A small-molecule ligand and the protein it binds are described below.
Small molecule (SMILES): CCOC(=O)/C=C/c1ccc(N)cc1

Sequence of chain 1.E:
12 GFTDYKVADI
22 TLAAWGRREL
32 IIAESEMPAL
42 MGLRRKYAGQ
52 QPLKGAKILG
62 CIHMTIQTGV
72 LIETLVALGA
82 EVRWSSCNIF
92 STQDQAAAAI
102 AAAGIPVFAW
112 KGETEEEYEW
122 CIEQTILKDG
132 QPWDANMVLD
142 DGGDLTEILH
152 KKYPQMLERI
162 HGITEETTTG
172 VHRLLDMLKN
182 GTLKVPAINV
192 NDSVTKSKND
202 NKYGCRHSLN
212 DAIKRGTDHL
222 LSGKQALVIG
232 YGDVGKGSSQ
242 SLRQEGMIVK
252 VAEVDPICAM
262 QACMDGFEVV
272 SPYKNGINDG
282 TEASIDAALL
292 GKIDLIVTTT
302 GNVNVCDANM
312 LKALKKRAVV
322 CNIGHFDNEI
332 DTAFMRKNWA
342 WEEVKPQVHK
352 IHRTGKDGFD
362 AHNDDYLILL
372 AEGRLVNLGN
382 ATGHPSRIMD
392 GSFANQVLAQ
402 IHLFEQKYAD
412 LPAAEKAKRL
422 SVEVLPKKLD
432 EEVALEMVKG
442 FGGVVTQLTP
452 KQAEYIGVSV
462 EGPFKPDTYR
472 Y

Binding-site contacts:
Ligand atom C10 contacts residue LEU399 of chain 1.E at 3.4 Å (hydrophobic).
Ligand atom C09 contacts residue LEU430 of chain 1.E at 3.7 Å (hydrophobic).
Ligand atom O05 contacts residue HIS403 of chain 1.E at 3.7 Å.
Ligand atom C08 contacts residue LEU430 of chain 1.E at 3.5 Å (hydrophobic).
Ligand atom C04 contacts residue PRO427 of chain 1.E at 3.5 Å (hydrophobic).
Ligand atom C14 contacts residue LEU430 of chain 1.E at 3.9 Å (hydrophobic).
Ligand atom O03 contacts residue HIS403 of chain 1.E at 3.4 Å.
Ligand atom C10 contacts residue ILE402 of chain 1.E at 4.4 Å (hydrophobic).
Ligand atom O03 contacts residue LEU426 of chain 1.E at 4.0 Å.
Ligand atom C13 contacts residue LEU430 of chain 1.E at 4.5 Å (hydrophobic).
Ligand atom C08 contacts residue HIS403 of chain 1.E at 4.0 Å.
Ligand atom C01 contacts residue VAL425 of chain 1.E at 3.2 Å (hydrophobic).
Ligand atom C06 contacts residue LEU430 of chain 1.E at 4.1 Å (hydrophobic).
Ligand atom C01 contacts residue HIS403 of chain 1.E at 4.2 Å.
Ligand atom O03 contacts residue ILE189 of chain 1.E at 4.4 Å.
Ligand atom C07 contacts residue LEU430 of chain 1.E at 3.7 Å (hydrophobic).
Ligand atom N12 contacts residue TYR48 of chain 1.E at 2.5 Å (h-bond).
Ligand atom C10 contacts residue LEU430 of chain 1.E at 4.3 Å (hydrophobic).
Ligand atom C06 contacts residue HIS403 of chain 1.E at 3.1 Å.
Ligand atom O03 contacts residue VAL425 of chain 1.E at 4.0 Å.
Ligand atom C06 contacts residue PRO427 of chain 1.E at 4.0 Å (hydrophobic).
Ligand atom C01 contacts residue GLU424 of chain 1.E at 3.4 Å.
Ligand atom C09 contacts residue LEU399 of chain 1.E at 3.7 Å (hydrophobic).
Ligand atom N12 contacts residue LEU399 of chain 1.E at 3.9 Å.
Ligand atom O03 contacts residue PRO427 of chain 1.E at 3.8 Å.
Ligand atom N12 contacts residue ILE402 of chain 1.E at 4.0 Å.
Ligand atom C07 contacts residue HIS403 of chain 1.E at 3.6 Å.
Ligand atom O05 contacts residue PRO427 of chain 1.E at 3.6 Å.
Ligand atom C09 contacts residue HIS403 of chain 1.E at 3.5 Å.
Ligand atom C02 contacts residue PRO427 of chain 1.E at 4.0 Å (hydrophobic).
Ligand atom C13 contacts residue TYR48 of chain 1.E at 4.1 Å (hydrophobic).
Ligand atom C02 contacts residue VAL425 of chain 1.E at 3.4 Å (hydrophobic).
Ligand atom C10 contacts residue HIS403 of chain 1.E at 4.2 Å.
Ligand atom C06 contacts residue LEU426 of chain 1.E at 4.2 Å (hydrophobic).
Ligand atom C11 contacts residue LEU399 of chain 1.E at 4.2 Å (hydrophobic).
Ligand atom C02 contacts residue HIS403 of chain 1.E at 3.9 Å.
Ligand atom C07 contacts residue PRO427 of chain 1.E at 4.4 Å (hydrophobic).
Ligand atom C04 contacts residue HIS403 of chain 1.E at 3.5 Å.
Ligand atom C01 contacts residue ILE189 of chain 1.E at 4.2 Å (hydrophobic).
Ligand atom C11 contacts residue TYR48 of chain 1.E at 3.8 Å (hydrophobic).